Binding-site contacts:
Ligand atom C7 contacts residue ALA113 of chain 1.A at 3.9 Å (hydrophobic).
Ligand atom C5 contacts residue ASN117 of chain 1.A at 3.6 Å.
Ligand atom C3 contacts residue ASN117 of chain 1.A at 3.9 Å.
Ligand atom C7 contacts residue LEU114 of chain 1.A at 4.0 Å (hydrophobic).
Ligand atom O5 contacts residue ARG120 of chain 1.A at 3.5 Å (salt-bridge).
Ligand atom C8 contacts residue GLN110 of chain 1.A at 3.5 Å.
Ligand atom O5 contacts residue ASN117 of chain 1.A at 2.4 Å (h-bond).
Ligand atom C5 contacts residue ARG120 of chain 1.A at 4.3 Å.
Ligand atom C4 contacts residue ASN117 of chain 1.A at 4.3 Å.
Ligand atom N2 contacts residue ASN117 of chain 1.A at 3.0 Å (h-bond).
Ligand atom C1 contacts residue ARG120 of chain 1.A at 4.4 Å.
Ligand atom O7 contacts residue ASN117 of chain 1.A at 4.5 Å.
Ligand atom O6 contacts residue ASN117 of chain 1.A at 4.2 Å.
Ligand atom C1 contacts residue ALA113 of chain 1.A at 4.4 Å (hydrophobic).
Ligand atom O7 contacts residue LEU114 of chain 1.A at 4.2 Å.
Ligand atom C8 contacts residue ALA113 of chain 1.A at 3.4 Å (hydrophobic).
Ligand atom C7 contacts residue ASN117 of chain 1.A at 3.9 Å.
Ligand atom C1 contacts residue ASN117 of chain 1.A at 1.5 Å.
Ligand atom N2 contacts residue ALA113 of chain 1.A at 3.5 Å.
Ligand atom N2 contacts residue LEU114 of chain 1.A at 4.3 Å.
Ligand atom C6 contacts residue ARG120 of chain 1.A at 4.0 Å.
Ligand atom O6 contacts residue ARG120 of chain 1.A at 3.4 Å (salt-bridge).
Ligand atom C2 contacts residue ASN117 of chain 1.A at 2.7 Å.
Ligand atom C8 contacts residue LEU114 of chain 1.A at 3.4 Å (hydrophobic).

Sequence of chain 1.A:
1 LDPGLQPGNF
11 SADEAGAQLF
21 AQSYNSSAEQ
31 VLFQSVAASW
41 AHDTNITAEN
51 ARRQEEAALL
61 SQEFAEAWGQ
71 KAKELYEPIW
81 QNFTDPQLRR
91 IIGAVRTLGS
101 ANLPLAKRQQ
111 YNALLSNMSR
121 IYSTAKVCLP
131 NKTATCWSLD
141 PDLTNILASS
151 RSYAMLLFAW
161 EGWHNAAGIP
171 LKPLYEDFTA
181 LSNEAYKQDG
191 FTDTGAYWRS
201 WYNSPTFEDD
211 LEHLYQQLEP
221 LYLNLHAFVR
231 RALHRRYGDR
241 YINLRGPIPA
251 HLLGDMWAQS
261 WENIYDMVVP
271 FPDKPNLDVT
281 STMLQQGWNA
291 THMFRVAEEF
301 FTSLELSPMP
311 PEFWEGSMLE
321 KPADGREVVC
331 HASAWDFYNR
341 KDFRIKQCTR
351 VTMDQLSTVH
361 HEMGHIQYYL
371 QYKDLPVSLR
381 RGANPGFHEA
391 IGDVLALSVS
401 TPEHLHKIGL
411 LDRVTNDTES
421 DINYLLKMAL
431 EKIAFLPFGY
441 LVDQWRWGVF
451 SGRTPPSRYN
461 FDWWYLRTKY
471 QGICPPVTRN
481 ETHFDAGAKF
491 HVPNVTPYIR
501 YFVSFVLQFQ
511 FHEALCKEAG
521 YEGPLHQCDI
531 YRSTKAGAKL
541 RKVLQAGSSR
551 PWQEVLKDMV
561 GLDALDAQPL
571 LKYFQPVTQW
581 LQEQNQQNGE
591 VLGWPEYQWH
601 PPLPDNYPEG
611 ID

The small molecule below binds the protein below.
Small molecule (SMILES): CC(=O)N[C@@H]1[C@@H](O)[C@H](O)[C@@H](CO)O[C@H]1O